Binding-site contacts:
Ligand atom C3 contacts residue THR346 of chain 1.B at 3.7 Å.
Ligand atom N2 contacts residue THR346 of chain 1.B at 2.9 Å (h-bond).
Ligand atom C4 contacts residue THR346 of chain 1.B at 4.2 Å.
Ligand atom C2 contacts residue THR346 of chain 1.B at 2.4 Å.
Ligand atom O7 contacts residue PRO349 of chain 1.B at 3.8 Å.
Ligand atom N2 contacts residue ALA347 of chain 1.B at 4.1 Å.
Ligand atom C1 contacts residue ALA347 of chain 1.B at 4.5 Å (hydrophobic).
Ligand atom C7 contacts residue THR346 of chain 1.B at 3.7 Å.
Ligand atom C5 contacts residue THR346 of chain 1.B at 3.7 Å.
Ligand atom O9 contacts residue PRO345 of chain 1.B at 4.3 Å.
Ligand atom C8 contacts residue PRO348 of chain 1.B at 4.2 Å (hydrophobic).
Ligand atom C1 contacts residue THR346 of chain 1.B at 1.4 Å.
Ligand atom C7 contacts residue PRO348 of chain 1.B at 4.0 Å (hydrophobic).
Ligand atom O5 contacts residue THR346 of chain 1.B at 2.4 Å (h-bond).
Ligand atom C8 contacts residue MET404 of chain 1.B at 4.3 Å (hydrophobic).
Ligand atom O7 contacts residue ALA347 of chain 1.B at 3.8 Å.
Ligand atom C11 contacts residue MET404 of chain 1.B at 3.8 Å (hydrophobic).
Ligand atom O7 contacts residue MET404 of chain 1.B at 3.7 Å.
Ligand atom C2 contacts residue ALA347 of chain 1.B at 4.1 Å (hydrophobic).
Ligand atom C8 contacts residue THR346 of chain 1.B at 3.5 Å.
Ligand atom O7 contacts residue PRO348 of chain 1.B at 3.5 Å.
Ligand atom C7 contacts residue ALA347 of chain 1.B at 3.9 Å (hydrophobic).

This protein binds this small molecule.
Small molecule (SMILES): CC(=O)N[C@H]1[C@H]([C@H](O)[C@H](O)CO)O[C@@](O[C@H]2[C@@H](O)[C@@H](CO)O[C@@H](O[C@H]3[C@H](O)[C@@H](CO)OC[C@@H]3NC(C)=O)[C@@H]2O)(C(=O)O)C[C@@H]1O

Sequence of chain 1.B:
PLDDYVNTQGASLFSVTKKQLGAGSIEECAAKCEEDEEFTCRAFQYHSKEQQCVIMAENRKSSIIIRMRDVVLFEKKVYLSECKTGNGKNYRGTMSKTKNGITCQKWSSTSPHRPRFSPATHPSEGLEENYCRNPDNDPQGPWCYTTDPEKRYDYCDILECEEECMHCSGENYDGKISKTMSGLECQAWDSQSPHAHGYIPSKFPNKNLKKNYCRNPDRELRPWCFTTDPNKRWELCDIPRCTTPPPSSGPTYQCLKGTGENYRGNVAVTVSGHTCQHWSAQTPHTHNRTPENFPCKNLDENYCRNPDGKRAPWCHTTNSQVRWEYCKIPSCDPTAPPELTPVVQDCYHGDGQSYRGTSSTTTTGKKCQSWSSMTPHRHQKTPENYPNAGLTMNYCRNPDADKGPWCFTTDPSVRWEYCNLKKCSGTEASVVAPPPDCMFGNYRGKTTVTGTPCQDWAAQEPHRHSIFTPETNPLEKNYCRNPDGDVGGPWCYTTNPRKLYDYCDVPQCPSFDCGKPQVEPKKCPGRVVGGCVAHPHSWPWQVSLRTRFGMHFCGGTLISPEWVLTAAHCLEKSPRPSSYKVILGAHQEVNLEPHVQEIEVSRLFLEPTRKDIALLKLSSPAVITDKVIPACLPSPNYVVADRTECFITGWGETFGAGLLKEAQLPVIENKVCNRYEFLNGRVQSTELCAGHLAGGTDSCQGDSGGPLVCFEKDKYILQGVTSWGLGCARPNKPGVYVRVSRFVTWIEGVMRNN